Sequence of chain 1.C:
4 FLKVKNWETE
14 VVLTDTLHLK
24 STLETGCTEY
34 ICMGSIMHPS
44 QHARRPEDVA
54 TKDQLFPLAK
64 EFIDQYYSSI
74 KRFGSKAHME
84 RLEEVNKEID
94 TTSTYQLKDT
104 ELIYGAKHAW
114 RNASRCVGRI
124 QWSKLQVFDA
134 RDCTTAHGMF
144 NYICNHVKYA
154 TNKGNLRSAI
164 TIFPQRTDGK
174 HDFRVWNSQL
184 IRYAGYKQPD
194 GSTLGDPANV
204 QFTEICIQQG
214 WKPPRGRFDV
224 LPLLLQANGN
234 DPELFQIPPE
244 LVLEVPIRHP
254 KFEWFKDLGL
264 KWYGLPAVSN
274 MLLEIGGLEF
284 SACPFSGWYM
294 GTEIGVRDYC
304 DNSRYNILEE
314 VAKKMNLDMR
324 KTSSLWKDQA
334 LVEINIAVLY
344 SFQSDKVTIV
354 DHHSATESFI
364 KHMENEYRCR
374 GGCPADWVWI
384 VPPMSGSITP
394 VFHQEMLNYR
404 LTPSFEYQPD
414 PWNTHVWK

This protein binds this small molecule.
Small molecule (SMILES): Cc1cc(N)nc(C#CCN2CC(F)(F)C2)c1

Binding-site contacts:
Ligand atom C07 contacts residue PHE288 of chain 1.C at 3.4 Å (hydrophobic).
Ligand atom C10 contacts residue GLN182 of chain 1.C at 3.9 Å.
Ligand atom F16 contacts residue HEM1 of chain 1.O at 3.9 Å.
Ligand atom F15 contacts residue TRP382 of chain 1.C at 3.7 Å.
Ligand atom C07 contacts residue SER289 of chain 1.C at 4.0 Å.
Ligand atom F15 contacts residue TYR410 of chain 1.C at 3.7 Å.
Ligand atom C07 contacts residue HEM1 of chain 1.O at 3.4 Å.
Ligand atom C03 contacts residue TRP291 of chain 1.C at 4.1 Å (hydrophobic).
Ligand atom C08 contacts residue HEM1 of chain 1.O at 3.8 Å.
Ligand atom N02 contacts residue HEM1 of chain 1.O at 3.4 Å.
Ligand atom N11 contacts residue HEM1 of chain 1.O at 2.7 Å (h-bond).
Ligand atom N02 contacts residue PRO269 of chain 1.C at 3.8 Å.
Ligand atom F16 contacts residue MET274 of chain 1.C at 3.9 Å.
Ligand atom F15 contacts residue HEM1 of chain 1.O at 2.6 Å.
Ligand atom C05 contacts residue VAL271 of chain 1.C at 3.5 Å (hydrophobic).
Ligand atom C13 contacts residue HEM1 of chain 1.O at 3.7 Å.
Ligand atom C10 contacts residue HEM1 of chain 1.O at 3.4 Å.
Ligand atom C06 contacts residue GLU296 of chain 1.C at 3.4 Å.
Ligand atom C10 contacts residue VAL271 of chain 1.C at 4.0 Å (hydrophobic).
Ligand atom N01 contacts residue GLU296 of chain 1.C at 2.6 Å (salt-bridge).
Ligand atom C03 contacts residue PRO269 of chain 1.C at 3.9 Å (hydrophobic).
Ligand atom C08 contacts residue VAL271 of chain 1.C at 3.8 Å (hydrophobic).
Ligand atom C02 contacts residue GLU296 of chain 1.C at 3.5 Å.
Ligand atom N02 contacts residue GLU296 of chain 1.C at 2.8 Å (salt-bridge).
Ligand atom C14 contacts residue HEM1 of chain 1.O at 3.2 Å.
Ligand atom C02 contacts residue HEM1 of chain 1.O at 3.6 Å.
Ligand atom C03 contacts residue HEM1 of chain 1.O at 3.3 Å.
Ligand atom N01 contacts residue PRO269 of chain 1.C at 3.8 Å.
Ligand atom C12 contacts residue HEM1 of chain 1.O at 3.8 Å.
Ligand atom C02 contacts residue PRO269 of chain 1.C at 3.7 Å (hydrophobic).
Ligand atom C02 contacts residue TRP291 of chain 1.C at 3.7 Å (hydrophobic).
Ligand atom C04 contacts residue HEM1 of chain 1.O at 3.9 Å.
Ligand atom C09 contacts residue GLU296 of chain 1.C at 3.9 Å.
Ligand atom F16 contacts residue VAL271 of chain 1.C at 3.7 Å.
Ligand atom C09 contacts residue VAL271 of chain 1.C at 3.7 Å (hydrophobic).
Ligand atom C08 contacts residue GLU296 of chain 1.C at 3.4 Å.
Ligand atom C07 contacts residue GLY290 of chain 1.C at 4.0 Å.
Ligand atom N02 contacts residue TRP291 of chain 1.C at 2.6 Å (h-bond).
Ligand atom C09 contacts residue HEM1 of chain 1.O at 3.7 Å.
Ligand atom N02 contacts residue TYR292 of chain 1.C at 3.8 Å.